Sequence of chain 19.D:
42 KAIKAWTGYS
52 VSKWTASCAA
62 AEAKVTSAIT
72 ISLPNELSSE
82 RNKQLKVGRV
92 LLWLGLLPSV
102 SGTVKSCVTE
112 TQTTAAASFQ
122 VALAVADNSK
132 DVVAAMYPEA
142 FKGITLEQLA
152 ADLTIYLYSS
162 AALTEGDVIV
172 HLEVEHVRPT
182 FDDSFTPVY

Sequence of chain 19.E:
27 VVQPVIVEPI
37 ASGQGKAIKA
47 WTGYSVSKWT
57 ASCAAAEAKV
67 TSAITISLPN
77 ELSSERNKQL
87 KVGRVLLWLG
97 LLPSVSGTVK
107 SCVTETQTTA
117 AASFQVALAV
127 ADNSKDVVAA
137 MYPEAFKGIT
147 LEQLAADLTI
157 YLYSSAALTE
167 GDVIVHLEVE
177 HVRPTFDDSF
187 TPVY

Binding-site contacts:
Ligand atom N9 contacts residue TRP47 of chain 19.D at 3.9 Å.
Ligand atom N3 contacts residue TRP47 of chain 19.D at 4.1 Å.
Ligand atom C2 contacts residue TRP47 of chain 19.D at 4.2 Å (hydrophobic).
Ligand atom C5 contacts residue TRP47 of chain 19.D at 3.8 Å (hydrophobic).
Ligand atom O4' contacts residue LYS143 of chain 19.D at 4.1 Å.
Ligand atom C6 contacts residue THR48 of chain 19.D at 4.2 Å.
Ligand atom N6 contacts residue THR48 of chain 19.D at 3.3 Å (h-bond).
Ligand atom C5' contacts residue VAL178 of chain 19.E at 4.5 Å (hydrophobic).
Ligand atom N7 contacts residue TRP47 of chain 19.D at 3.7 Å.
Ligand atom C4 contacts residue TRP47 of chain 19.D at 3.9 Å (hydrophobic).
Ligand atom OP2 contacts residue GLY49 of chain 19.E at 4.2 Å.
Ligand atom C6 contacts residue TRP47 of chain 19.D at 3.9 Å (hydrophobic).
Ligand atom OP2 contacts residue VAL178 of chain 19.E at 4.5 Å.
Ligand atom C8 contacts residue TRP47 of chain 19.D at 3.8 Å (hydrophobic).
Ligand atom N6 contacts residue TYR50 of chain 19.D at 4.2 Å.
Ligand atom N1 contacts residue THR48 of chain 19.D at 4.0 Å.
Ligand atom N1 contacts residue TRP47 of chain 19.D at 4.3 Å.
Ligand atom O4' contacts residue TRP47 of chain 19.D at 4.1 Å.
Ligand atom C1' contacts residue TRP47 of chain 19.D at 4.3 Å (hydrophobic).
Ligand atom N6 contacts residue TRP47 of chain 19.D at 3.8 Å.

The protein below binds the small molecule below.
Small molecule (SMILES): Nc1ncnc2c1ncn2[C@@H]1O[C@H](COO[C@@H]2C[C@@H](CO[P](=O)(O)O[C@H]3[C@@H](O)[C@H](n4cnc5c(N)ncnc54)O[C@@H]3COP(=O)=O)O[C@H]2n2ccc(=O)[nH]c2=O)[C@@H](OOP(O)OC[C@H]2O[C@@H](n3ccc(=O)[nH]c3=O)[C@H](O)[C@@H]2O)[C@H]1O.Op1oo1